This protein binds this small molecule.
Small molecule (SMILES): C/C=C/C=C/C=C/C(=O)N[C@@H](Cc1ccccc1)C(=O)N[C@H]1COC(=O)[C@@H]2C[C@@H](C)CN2C(=O)[C@H](C)NC(=O)[C@H](C)N(C)C(=O)[C@@H]2CCCN2C1=O

Binding-site contacts:
Ligand atom CA contacts residue TYR74 of chain 1.O at 3.7 Å (hydrophobic).
Ligand atom C5 contacts residue LEU62 of chain 1.U at 3.8 Å (hydrophobic).
Ligand atom CD2 contacts residue TYR76 of chain 1.O at 3.6 Å (hydrophobic).
Ligand atom C contacts residue PHE96 of chain 1.U at 3.7 Å (hydrophobic).
Ligand atom C8 contacts residue ARG36 of chain 1.O at 3.4 Å.
Ligand atom C6 contacts residue LEU37 of chain 1.O at 3.9 Å (hydrophobic).
Ligand atom CE1 contacts residue THR93 of chain 1.U at 3.6 Å.
Ligand atom N contacts residue TYR74 of chain 1.O at 3.8 Å.
Ligand atom C1 contacts residue LEU62 of chain 1.U at 3.8 Å (hydrophobic).
Ligand atom CB contacts residue ILE104 of chain 1.O at 3.4 Å (hydrophobic).
Ligand atom C2 contacts residue TYR76 of chain 1.O at 3.5 Å (hydrophobic).
Ligand atom N contacts residue TYR74 of chain 1.O at 3.6 Å.
Ligand atom C8 contacts residue GLU40 of chain 1.O at 3.7 Å.
Ligand atom CE contacts residue VAL42 of chain 1.O at 3.8 Å (hydrophobic).
Ligand atom C contacts residue TYR74 of chain 1.O at 3.2 Å (hydrophobic).
Ligand atom CB contacts residue TYR74 of chain 1.O at 3.9 Å (hydrophobic).
Ligand atom N contacts residue PHE96 of chain 1.U at 3.8 Å.
Ligand atom CE2 contacts residue MET106 of chain 1.O at 3.3 Å (hydrophobic).
Ligand atom O contacts residue TYR76 of chain 1.O at 2.6 Å (h-bond).
Ligand atom CA contacts residue TYR76 of chain 1.O at 3.9 Å (hydrophobic).
Ligand atom CE contacts residue GLU40 of chain 1.O at 3.4 Å.
Ligand atom C contacts residue TYR76 of chain 1.O at 3.7 Å (hydrophobic).
Ligand atom N contacts residue TYR76 of chain 1.O at 2.7 Å (h-bond).
Ligand atom O contacts residue TYR74 of chain 1.O at 3.6 Å (h-bond).
Ligand atom CE2 contacts residue LEU62 of chain 1.U at 3.7 Å (hydrophobic).
Ligand atom C2 contacts residue LEU62 of chain 1.U at 3.6 Å (hydrophobic).
Ligand atom C1 contacts residue TYR76 of chain 1.O at 3.2 Å (hydrophobic).
Ligand atom CB contacts residue TYR74 of chain 1.O at 3.6 Å (hydrophobic).
Ligand atom CA contacts residue PHE96 of chain 1.U at 3.9 Å (hydrophobic).
Ligand atom CE2 contacts residue TYR76 of chain 1.O at 3.8 Å (hydrophobic).
Ligand atom CB contacts residue LEU203 of chain 1.O at 3.8 Å (hydrophobic).
Ligand atom CD contacts residue TYR76 of chain 1.O at 3.4 Å (hydrophobic).
Ligand atom CZ contacts residue THR93 of chain 1.U at 3.3 Å.
Ligand atom C5 contacts residue ALA66 of chain 1.U at 3.8 Å (hydrophobic).
Ligand atom CA contacts residue TYR74 of chain 1.O at 3.1 Å (hydrophobic).
Ligand atom CZ contacts residue LEU128 of chain 1.O at 3.9 Å (hydrophobic).
Ligand atom O contacts residue TYR74 of chain 1.O at 3.5 Å.
Ligand atom CD1 contacts residue PHE96 of chain 1.U at 3.6 Å (hydrophobic).
Ligand atom C7 contacts residue ALA66 of chain 1.U at 3.9 Å (hydrophobic).
Ligand atom O11 contacts residue LEU62 of chain 1.U at 3.6 Å.

Sequence of chain 1.O:
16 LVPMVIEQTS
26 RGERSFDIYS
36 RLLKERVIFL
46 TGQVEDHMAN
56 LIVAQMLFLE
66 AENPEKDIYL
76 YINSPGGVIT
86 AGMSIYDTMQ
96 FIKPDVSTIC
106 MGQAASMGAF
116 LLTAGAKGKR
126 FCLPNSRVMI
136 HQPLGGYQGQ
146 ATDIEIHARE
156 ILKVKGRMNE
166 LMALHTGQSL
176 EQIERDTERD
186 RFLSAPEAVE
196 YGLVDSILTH

Sequence of chain 1.U:
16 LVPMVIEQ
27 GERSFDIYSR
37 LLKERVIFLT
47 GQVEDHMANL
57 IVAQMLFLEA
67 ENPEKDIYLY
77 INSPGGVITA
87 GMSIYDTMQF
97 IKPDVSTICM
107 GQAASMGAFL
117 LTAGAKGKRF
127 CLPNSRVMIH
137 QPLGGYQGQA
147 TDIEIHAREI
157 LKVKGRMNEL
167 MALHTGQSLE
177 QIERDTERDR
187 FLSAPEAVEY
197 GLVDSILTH